Sequence of chain 14.C:
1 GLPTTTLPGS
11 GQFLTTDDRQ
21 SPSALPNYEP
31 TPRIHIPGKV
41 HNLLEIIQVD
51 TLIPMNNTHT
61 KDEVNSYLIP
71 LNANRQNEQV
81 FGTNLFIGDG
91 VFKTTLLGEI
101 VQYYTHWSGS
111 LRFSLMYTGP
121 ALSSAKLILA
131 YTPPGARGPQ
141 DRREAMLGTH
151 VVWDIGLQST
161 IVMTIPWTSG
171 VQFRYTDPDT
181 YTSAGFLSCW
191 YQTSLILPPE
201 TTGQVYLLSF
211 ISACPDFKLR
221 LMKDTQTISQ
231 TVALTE

Sequence of chain 14.A:
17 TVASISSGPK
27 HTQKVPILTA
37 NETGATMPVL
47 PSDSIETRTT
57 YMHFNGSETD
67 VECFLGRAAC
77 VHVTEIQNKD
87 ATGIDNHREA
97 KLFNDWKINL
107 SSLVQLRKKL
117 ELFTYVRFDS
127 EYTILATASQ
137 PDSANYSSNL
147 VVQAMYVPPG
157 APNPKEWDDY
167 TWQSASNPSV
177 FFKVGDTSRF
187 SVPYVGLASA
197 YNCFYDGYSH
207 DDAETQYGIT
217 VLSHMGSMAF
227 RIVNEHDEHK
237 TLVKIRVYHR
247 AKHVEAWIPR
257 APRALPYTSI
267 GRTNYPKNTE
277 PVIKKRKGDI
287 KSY

Binding-site contacts:
Ligand atom C31 contacts residue PRO174 of chain 14.A at 3.4 Å (hydrophobic).
Ligand atom C4 contacts residue MET224 of chain 14.A at 3.8 Å (hydrophobic).
Ligand atom O1 contacts residue TYR152 of chain 14.A at 3.9 Å.
Ligand atom C5B contacts residue LEU106 of chain 14.A at 3.8 Å (hydrophobic).
Ligand atom C31 contacts residue ALA150 of chain 14.A at 3.1 Å (hydrophobic).
Ligand atom C3 contacts residue PHE186 of chain 14.A at 3.8 Å (hydrophobic).
Ligand atom C4 contacts residue TYR152 of chain 14.A at 3.9 Å (hydrophobic).
Ligand atom C5 contacts residue PHE186 of chain 14.A at 3.5 Å (hydrophobic).
Ligand atom C5 contacts residue TYR152 of chain 14.A at 3.8 Å (hydrophobic).
Ligand atom C3 contacts residue PRO174 of chain 14.A at 3.8 Å (hydrophobic).
Ligand atom C4B contacts residue LEU106 of chain 14.A at 4.0 Å (hydrophobic).
Ligand atom C7C contacts residue TYR197 of chain 14.A at 3.8 Å (hydrophobic).
Ligand atom C5B contacts residue TYR197 of chain 14.A at 3.8 Å (hydrophobic).
Ligand atom C5C contacts residue TYR128 of chain 14.A at 3.5 Å (hydrophobic).
Ligand atom C2C contacts residue TYR152 of chain 14.A at 4.0 Å (hydrophobic).
Ligand atom O1 contacts residue PHE186 of chain 14.A at 3.5 Å.
Ligand atom C4C contacts residue ILE104 of chain 14.A at 3.9 Å (hydrophobic).
Ligand atom C31 contacts residue VAL176 of chain 14.A at 3.3 Å (hydrophobic).
Ligand atom O1 contacts residue VAL188 of chain 14.A at 3.8 Å.
Ligand atom O1B contacts residue ILE104 of chain 14.A at 3.9 Å.
Ligand atom O1 contacts residue ALA24 of chain 14.C at 3.6 Å.
Ligand atom C6B contacts residue LEU106 of chain 14.A at 4.0 Å (hydrophobic).
Ligand atom C31 contacts residue SER175 of chain 14.A at 3.6 Å.
Ligand atom C2C contacts residue VAL188 of chain 14.A at 3.2 Å (hydrophobic).
Ligand atom C1C contacts residue TYR152 of chain 14.A at 4.0 Å (hydrophobic).
Ligand atom C5C contacts residue ILE104 of chain 14.A at 3.8 Å (hydrophobic).
Ligand atom C3C contacts residue VAL188 of chain 14.A at 3.3 Å (hydrophobic).
Ligand atom C3C contacts residue TYR128 of chain 14.A at 3.9 Å (hydrophobic).
Ligand atom C7C contacts residue TYR128 of chain 14.A at 3.6 Å (hydrophobic).
Ligand atom C7C contacts residue VAL191 of chain 14.A at 4.0 Å (hydrophobic).
Ligand atom N2 contacts residue ALA24 of chain 14.C at 3.4 Å.
Ligand atom N2 contacts residue PHE186 of chain 14.A at 3.7 Å.
Ligand atom C4 contacts residue PHE186 of chain 14.A at 3.6 Å (hydrophobic).
Ligand atom CM1 contacts residue SER107 of chain 14.A at 3.9 Å.
Ligand atom C6C contacts residue VAL191 of chain 14.A at 3.2 Å (hydrophobic).
Ligand atom C4A contacts residue ASN198 of chain 14.A at 3.9 Å.
Ligand atom C6B contacts residue TYR197 of chain 14.A at 3.7 Å (hydrophobic).
Ligand atom C4C contacts residue TYR152 of chain 14.A at 3.8 Å (hydrophobic).
Ligand atom N2 contacts residue PRO174 of chain 14.A at 3.9 Å.
Ligand atom O1B contacts residue TYR128 of chain 14.A at 3.9 Å.

A small-molecule ligand and the protein it binds are described below.
Small molecule (SMILES): Cc1cc(CCCCCCCOc2ccc(C3=N[C@@H](C)CO3)cc2)on1